Binding-site contacts:
Ligand atom O6 contacts residue LYS181 of chain 56.N at 3.4 Å (salt-bridge).
Ligand atom N2 contacts residue THR116 of chain 56.N at 4.1 Å.
Ligand atom C5 contacts residue ASN259 of chain 56.O at 3.7 Å.
Ligand atom O3 contacts residue LYS115 of chain 56.N at 3.6 Å (salt-bridge).
Ligand atom C3 contacts residue LYS115 of chain 56.N at 4.3 Å.
Ligand atom C3 contacts residue ASN259 of chain 56.O at 3.7 Å.
Ligand atom O5 contacts residue ASN259 of chain 56.O at 2.3 Å (h-bond).
Ligand atom C8 contacts residue LEU257 of chain 56.O at 4.1 Å (hydrophobic).
Ligand atom C2 contacts residue ASN259 of chain 56.O at 2.4 Å.
Ligand atom N2 contacts residue ASN259 of chain 56.O at 2.8 Å (h-bond).
Ligand atom C4 contacts residue ASN259 of chain 56.O at 4.2 Å.
Ligand atom C8 contacts residue ALA258 of chain 56.O at 3.7 Å (hydrophobic).
Ligand atom O4 contacts residue PHE118 of chain 56.N at 4.1 Å.
Ligand atom C8 contacts residue ASN259 of chain 56.O at 4.2 Å.
Ligand atom C8 contacts residue THR116 of chain 56.N at 4.3 Å.
Ligand atom C4 contacts residue LYS181 of chain 56.N at 3.6 Å.
Ligand atom O7 contacts residue ASN259 of chain 56.O at 3.2 Å (h-bond).
Ligand atom O4 contacts residue LYS181 of chain 56.N at 2.7 Å (salt-bridge).
Ligand atom C5 contacts residue LYS181 of chain 56.N at 3.4 Å.
Ligand atom C7 contacts residue ASN259 of chain 56.O at 3.2 Å.
Ligand atom C1 contacts residue ASN259 of chain 56.O at 1.4 Å.
Ligand atom C6 contacts residue LYS181 of chain 56.N at 3.4 Å.

Sequence of chain 56.O:
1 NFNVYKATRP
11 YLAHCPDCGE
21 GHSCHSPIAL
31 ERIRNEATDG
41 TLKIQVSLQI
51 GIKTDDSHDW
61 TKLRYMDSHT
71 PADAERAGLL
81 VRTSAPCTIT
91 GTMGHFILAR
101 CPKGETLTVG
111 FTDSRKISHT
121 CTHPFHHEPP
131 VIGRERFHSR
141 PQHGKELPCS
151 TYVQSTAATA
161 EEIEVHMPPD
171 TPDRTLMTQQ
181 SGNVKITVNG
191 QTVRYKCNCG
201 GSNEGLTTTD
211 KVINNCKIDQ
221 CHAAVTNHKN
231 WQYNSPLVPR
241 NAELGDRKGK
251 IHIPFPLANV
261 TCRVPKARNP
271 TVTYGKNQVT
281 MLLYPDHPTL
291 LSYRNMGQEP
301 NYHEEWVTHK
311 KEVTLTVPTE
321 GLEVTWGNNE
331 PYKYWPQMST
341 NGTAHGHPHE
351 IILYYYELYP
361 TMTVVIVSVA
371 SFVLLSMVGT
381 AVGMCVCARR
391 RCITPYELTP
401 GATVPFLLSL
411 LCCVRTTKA

Sequence of chain 56.N:
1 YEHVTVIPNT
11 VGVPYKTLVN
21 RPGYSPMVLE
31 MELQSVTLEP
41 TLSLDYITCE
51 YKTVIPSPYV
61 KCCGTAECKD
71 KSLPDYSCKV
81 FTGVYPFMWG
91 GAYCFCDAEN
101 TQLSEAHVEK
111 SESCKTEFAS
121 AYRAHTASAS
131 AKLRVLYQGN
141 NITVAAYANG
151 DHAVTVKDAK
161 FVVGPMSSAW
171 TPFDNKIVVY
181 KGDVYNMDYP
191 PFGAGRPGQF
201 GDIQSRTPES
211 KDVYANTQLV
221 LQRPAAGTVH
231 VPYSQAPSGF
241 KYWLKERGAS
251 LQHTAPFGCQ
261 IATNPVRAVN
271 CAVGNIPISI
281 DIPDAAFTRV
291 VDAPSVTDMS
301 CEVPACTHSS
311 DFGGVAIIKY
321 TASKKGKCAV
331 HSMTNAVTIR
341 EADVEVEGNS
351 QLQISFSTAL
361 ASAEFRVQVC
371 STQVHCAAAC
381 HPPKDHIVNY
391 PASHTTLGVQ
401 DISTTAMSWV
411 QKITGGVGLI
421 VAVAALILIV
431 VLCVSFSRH

This protein binds this small molecule.
Small molecule (SMILES): CC(=O)N[C@@H]1[C@@H](O)[C@H](O)[C@@H](CO)O[C@H]1O